The protein below binds the small molecule below.
Small molecule (SMILES): CC(=O)N[C@H]1[C@H](O[C@H]2[C@H](O)[C@@H](NC(C)=O)CO[C@@H]2CO)O[C@H](CO)[C@@H](O)[C@@H]1O

Sequence of chain 1.C:
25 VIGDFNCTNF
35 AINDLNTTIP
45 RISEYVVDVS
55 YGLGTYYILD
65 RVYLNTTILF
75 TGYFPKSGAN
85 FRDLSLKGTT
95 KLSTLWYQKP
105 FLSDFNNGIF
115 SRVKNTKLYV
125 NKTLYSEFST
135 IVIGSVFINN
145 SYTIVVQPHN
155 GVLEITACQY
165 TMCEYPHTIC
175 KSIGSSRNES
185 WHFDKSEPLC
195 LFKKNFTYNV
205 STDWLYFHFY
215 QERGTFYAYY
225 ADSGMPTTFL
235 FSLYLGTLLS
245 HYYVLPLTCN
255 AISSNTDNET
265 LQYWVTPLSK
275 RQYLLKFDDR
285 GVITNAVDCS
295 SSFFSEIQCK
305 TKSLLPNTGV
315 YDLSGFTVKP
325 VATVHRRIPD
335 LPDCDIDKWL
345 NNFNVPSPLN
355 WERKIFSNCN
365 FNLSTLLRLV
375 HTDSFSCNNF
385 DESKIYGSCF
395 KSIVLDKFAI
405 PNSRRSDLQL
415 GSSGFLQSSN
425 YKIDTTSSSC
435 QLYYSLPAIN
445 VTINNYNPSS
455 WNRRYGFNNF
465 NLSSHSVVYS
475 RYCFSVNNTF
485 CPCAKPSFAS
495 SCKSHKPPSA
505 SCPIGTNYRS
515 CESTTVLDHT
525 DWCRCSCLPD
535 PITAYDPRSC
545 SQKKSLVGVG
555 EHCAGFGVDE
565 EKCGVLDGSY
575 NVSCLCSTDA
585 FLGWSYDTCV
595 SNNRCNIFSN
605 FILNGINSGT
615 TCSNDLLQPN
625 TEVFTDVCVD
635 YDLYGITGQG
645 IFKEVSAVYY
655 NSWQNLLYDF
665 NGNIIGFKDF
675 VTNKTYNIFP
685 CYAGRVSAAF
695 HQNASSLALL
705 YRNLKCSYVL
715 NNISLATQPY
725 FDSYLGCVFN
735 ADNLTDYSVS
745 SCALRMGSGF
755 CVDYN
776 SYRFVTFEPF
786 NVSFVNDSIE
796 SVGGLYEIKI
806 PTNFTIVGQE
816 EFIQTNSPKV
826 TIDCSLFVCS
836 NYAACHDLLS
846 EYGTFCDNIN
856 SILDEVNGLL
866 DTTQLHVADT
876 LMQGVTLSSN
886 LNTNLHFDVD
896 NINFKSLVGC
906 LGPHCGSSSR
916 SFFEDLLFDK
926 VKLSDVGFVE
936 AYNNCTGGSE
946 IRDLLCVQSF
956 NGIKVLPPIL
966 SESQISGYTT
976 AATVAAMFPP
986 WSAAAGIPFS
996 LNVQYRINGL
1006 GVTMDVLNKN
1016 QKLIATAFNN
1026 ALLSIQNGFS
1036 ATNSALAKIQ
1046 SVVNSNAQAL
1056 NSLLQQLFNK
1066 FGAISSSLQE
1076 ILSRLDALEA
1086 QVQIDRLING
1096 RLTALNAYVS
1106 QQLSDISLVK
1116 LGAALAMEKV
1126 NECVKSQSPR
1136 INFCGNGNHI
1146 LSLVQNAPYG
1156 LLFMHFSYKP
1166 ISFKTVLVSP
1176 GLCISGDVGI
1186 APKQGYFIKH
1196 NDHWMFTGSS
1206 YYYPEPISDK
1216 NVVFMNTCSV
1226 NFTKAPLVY

Binding-site contacts:
Ligand atom O7 contacts residue ASN939 of chain 1.C at 3.0 Å (h-bond).
Ligand atom C3 contacts residue ASN939 of chain 1.C at 3.8 Å.
Ligand atom C4 contacts residue ASN939 of chain 1.C at 4.3 Å.
Ligand atom C1 contacts residue ASN939 of chain 1.C at 1.4 Å.
Ligand atom C2 contacts residue ASN939 of chain 1.C at 2.5 Å.
Ligand atom O5 contacts residue ASN939 of chain 1.C at 2.4 Å (h-bond).
Ligand atom C7 contacts residue ASN939 of chain 1.C at 3.1 Å.
Ligand atom C8 contacts residue ASN939 of chain 1.C at 4.3 Å.
Ligand atom C5 contacts residue ASN939 of chain 1.C at 3.7 Å.
Ligand atom O7 contacts residue GLU935 of chain 1.C at 4.2 Å.
Ligand atom N2 contacts residue ASN939 of chain 1.C at 2.9 Å (h-bond).